Sequence of chain 1.A:
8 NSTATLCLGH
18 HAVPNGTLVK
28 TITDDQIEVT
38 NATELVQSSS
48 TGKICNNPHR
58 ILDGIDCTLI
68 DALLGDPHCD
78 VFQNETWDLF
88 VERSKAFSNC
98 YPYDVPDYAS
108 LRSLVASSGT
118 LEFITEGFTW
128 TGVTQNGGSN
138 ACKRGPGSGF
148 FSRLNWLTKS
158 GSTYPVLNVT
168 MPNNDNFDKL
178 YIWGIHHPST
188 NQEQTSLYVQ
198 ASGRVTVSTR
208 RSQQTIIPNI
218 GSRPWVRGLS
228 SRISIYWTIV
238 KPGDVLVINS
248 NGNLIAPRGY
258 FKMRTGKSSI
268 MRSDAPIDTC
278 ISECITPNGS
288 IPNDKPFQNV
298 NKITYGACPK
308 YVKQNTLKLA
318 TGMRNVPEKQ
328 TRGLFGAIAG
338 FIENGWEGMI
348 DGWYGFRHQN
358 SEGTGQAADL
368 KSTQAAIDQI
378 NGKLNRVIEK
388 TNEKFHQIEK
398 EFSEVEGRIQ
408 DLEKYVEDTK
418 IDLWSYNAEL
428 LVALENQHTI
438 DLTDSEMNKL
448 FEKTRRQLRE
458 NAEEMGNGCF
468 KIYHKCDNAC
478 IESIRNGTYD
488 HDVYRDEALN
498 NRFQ

The protein below binds the small molecule below.
Small molecule (SMILES): CC(=O)N[C@H]1[C@H](O[C@H]2[C@H](O)[C@@H](NC(C)=O)CO[C@@H]2CO)O[C@H](CO)[C@@H](O[C@@H]2O[C@H](CO)[C@@H](O)[C@H](O)[C@@H]2O)[C@@H]1O

Binding-site contacts:
Ligand atom O5 contacts residue ASN298 of chain 1.A at 4.5 Å.
Ligand atom C8 contacts residue GLU398 of chain 1.A at 3.7 Å.
Ligand atom C5 contacts residue ASN285 of chain 1.A at 3.7 Å.
Ligand atom N2 contacts residue ASN285 of chain 1.A at 2.8 Å (h-bond).
Ligand atom C7 contacts residue VAL297 of chain 1.A at 4.3 Å (hydrophobic).
Ligand atom C8 contacts residue ASN285 of chain 1.A at 4.1 Å.
Ligand atom C2 contacts residue ASN285 of chain 1.A at 2.5 Å.
Ligand atom O6 contacts residue ASN285 of chain 1.A at 4.1 Å.
Ligand atom C1 contacts residue ASN298 of chain 1.A at 4.4 Å.
Ligand atom C2 contacts residue VAL297 of chain 1.A at 4.3 Å (hydrophobic).
Ligand atom O6 contacts residue ASN298 of chain 1.A at 4.5 Å.
Ligand atom C8 contacts residue SER45 of chain 1.A at 3.9 Å.
Ligand atom C1 contacts residue VAL297 of chain 1.A at 4.2 Å (hydrophobic).
Ligand atom C3 contacts residue VAL297 of chain 1.A at 4.4 Å (hydrophobic).
Ligand atom C4 contacts residue ASN285 of chain 1.A at 4.3 Å.
Ligand atom C7 contacts residue ASN285 of chain 1.A at 3.0 Å.
Ligand atom C1 contacts residue ASN285 of chain 1.A at 1.4 Å.
Ligand atom C5 contacts residue ASN298 of chain 1.A at 4.4 Å.
Ligand atom C3 contacts residue ASN285 of chain 1.A at 3.8 Å.
Ligand atom O5 contacts residue ASN285 of chain 1.A at 2.5 Å (h-bond).
Ligand atom C8 contacts residue VAL297 of chain 1.A at 4.0 Å (hydrophobic).
Ligand atom O7 contacts residue ASN285 of chain 1.A at 3.1 Å (h-bond).
Ligand atom N2 contacts residue VAL297 of chain 1.A at 3.5 Å (h-bond).